Binding-site contacts:
Ligand atom N contacts residue GLY59 of chain 1.B at 3.4 Å (h-bond).
Ligand atom CA contacts residue MET294 of chain 1.B at 3.5 Å (hydrophobic).
Ligand atom CG contacts residue GLY324 of chain 1.B at 4.4 Å.
Ligand atom O contacts residue ARG326 of chain 1.B at 3.8 Å.
Ligand atom CG contacts residue MET294 of chain 1.B at 3.6 Å (hydrophobic).
Ligand atom C contacts residue ARG326 of chain 1.B at 3.5 Å.
Ligand atom CB contacts residue MET294 of chain 1.B at 4.1 Å (hydrophobic).
Ligand atom OXT contacts residue ARG326 of chain 1.B at 2.8 Å (salt-bridge).
Ligand atom CA contacts residue ARG326 of chain 1.B at 3.5 Å.
Ligand atom CB contacts residue ARG326 of chain 1.B at 3.4 Å.
Ligand atom N contacts residue MET294 of chain 1.B at 3.3 Å.
Ligand atom C contacts residue ASP328 of chain 1.B at 3.6 Å.
Ligand atom O contacts residue ASP328 of chain 1.B at 3.7 Å.
Ligand atom OXT contacts residue ASP328 of chain 1.B at 3.5 Å (salt-bridge).
Ligand atom CA contacts residue GLY59 of chain 1.B at 4.3 Å.
Ligand atom CG contacts residue ARG326 of chain 1.B at 4.3 Å.
Ligand atom CG contacts residue ILE325 of chain 1.B at 3.7 Å (hydrophobic).
Ligand atom CD contacts residue MET294 of chain 1.B at 3.5 Å (hydrophobic).
Ligand atom CD contacts residue GLY59 of chain 1.B at 4.2 Å.
Ligand atom CB contacts residue ILE325 of chain 1.B at 3.8 Å (hydrophobic).
Ligand atom CA contacts residue ASP328 of chain 1.B at 4.2 Å.

Sequence of chain 1.B:
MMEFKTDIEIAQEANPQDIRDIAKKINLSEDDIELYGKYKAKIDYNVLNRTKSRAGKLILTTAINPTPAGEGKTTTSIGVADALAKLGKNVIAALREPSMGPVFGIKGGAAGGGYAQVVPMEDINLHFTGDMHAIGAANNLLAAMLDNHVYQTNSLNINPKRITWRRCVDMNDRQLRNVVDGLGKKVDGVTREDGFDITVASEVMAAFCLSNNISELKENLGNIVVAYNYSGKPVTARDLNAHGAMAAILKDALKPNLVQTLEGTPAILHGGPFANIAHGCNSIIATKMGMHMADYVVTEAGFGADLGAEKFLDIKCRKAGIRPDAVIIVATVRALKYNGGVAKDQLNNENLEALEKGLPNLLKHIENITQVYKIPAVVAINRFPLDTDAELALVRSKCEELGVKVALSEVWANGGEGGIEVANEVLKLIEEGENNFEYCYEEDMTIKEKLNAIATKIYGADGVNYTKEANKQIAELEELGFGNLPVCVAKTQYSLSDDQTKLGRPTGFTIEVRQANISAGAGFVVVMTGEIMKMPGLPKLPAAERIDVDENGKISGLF

A small-molecule ligand and the protein it binds are described below.
Small molecule (SMILES): O=C(O)[C@@H]1CCCN1